The protein below binds the small molecule below.
Small molecule (SMILES): CC(=O)N[C@@H]1[C@@H](O)[C@H](O)[C@@H](CO)O[C@H]1O

Sequence of chain 1.R:
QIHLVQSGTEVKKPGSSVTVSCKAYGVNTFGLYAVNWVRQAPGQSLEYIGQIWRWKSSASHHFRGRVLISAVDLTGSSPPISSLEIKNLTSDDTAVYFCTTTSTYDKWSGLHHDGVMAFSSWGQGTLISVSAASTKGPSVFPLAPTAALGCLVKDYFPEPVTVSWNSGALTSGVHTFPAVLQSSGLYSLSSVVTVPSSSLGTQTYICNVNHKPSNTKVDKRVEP

Binding-site contacts:
Ligand atom C8 contacts residue GLY15 of chain 1.R at 4.1 Å.
Ligand atom O7 contacts residue ASN88 of chain 1.R at 3.2 Å (h-bond).
Ligand atom C2 contacts residue ASN88 of chain 1.R at 2.7 Å.
Ligand atom C7 contacts residue ASN88 of chain 1.R at 2.7 Å.
Ligand atom C4 contacts residue ASN88 of chain 1.R at 4.2 Å.
Ligand atom C5 contacts residue ASN88 of chain 1.R at 3.3 Å.
Ligand atom N2 contacts residue ASN88 of chain 1.R at 2.6 Å (h-bond).
Ligand atom O6 contacts residue ASN88 of chain 1.R at 4.0 Å.
Ligand atom C3 contacts residue ASN88 of chain 1.R at 3.9 Å.
Ligand atom C6 contacts residue ASN88 of chain 1.R at 4.3 Å.
Ligand atom C1 contacts residue ASN88 of chain 1.R at 1.4 Å.
Ligand atom O5 contacts residue ASN88 of chain 1.R at 2.3 Å (h-bond).
Ligand atom C8 contacts residue ASN88 of chain 1.R at 3.2 Å.